Binding-site contacts:
Ligand atom O1 contacts residue MET132 of chain 3.A at 3.7 Å.
Ligand atom CL3 contacts residue LEU240 of chain 3.A at 3.8 Å.
Ligand atom O1 contacts residue PHE237 of chain 3.A at 3.8 Å.
Ligand atom C11 contacts residue ILE110 of chain 3.A at 3.8 Å (hydrophobic).
Ligand atom C16 contacts residue ALA24 of chain 3.C at 3.8 Å (hydrophobic).
Ligand atom C9 contacts residue PHE237 of chain 3.A at 3.7 Å (hydrophobic).
Ligand atom C7 contacts residue MET132 of chain 3.A at 3.3 Å (hydrophobic).
Ligand atom CL2 contacts residue ALA24 of chain 3.C at 3.5 Å.
Ligand atom C12 contacts residue PHE134 of chain 3.A at 3.8 Å (hydrophobic).
Ligand atom CL2 contacts residue ILE25 of chain 3.C at 3.4 Å.
Ligand atom O1 contacts residue ILE110 of chain 3.A at 3.7 Å.
Ligand atom O3 contacts residue TYR112 of chain 3.A at 3.6 Å.
Ligand atom C13 contacts residue PHE134 of chain 3.A at 3.7 Å (hydrophobic).
Ligand atom C17 contacts residue TYR159 of chain 3.A at 3.7 Å (hydrophobic).
Ligand atom C10 contacts residue TYR159 of chain 3.A at 3.5 Å (hydrophobic).
Ligand atom C7 contacts residue PHE237 of chain 3.A at 3.5 Å (hydrophobic).
Ligand atom C16 contacts residue TYR159 of chain 3.A at 3.8 Å (hydrophobic).
Ligand atom C12 contacts residue ILE110 of chain 3.A at 3.8 Å (hydrophobic).
Ligand atom C21 contacts residue HIS207 of chain 3.A at 3.6 Å.
Ligand atom CL3 contacts residue PHE134 of chain 3.A at 3.8 Å.
Ligand atom O3 contacts residue PHE130 of chain 3.A at 3.6 Å.
Ligand atom C20 contacts residue LEU240 of chain 3.A at 3.8 Å (hydrophobic).
Ligand atom O2 contacts residue VAL196 of chain 3.A at 3.4 Å.
Ligand atom C14 contacts residue TYR159 of chain 3.A at 3.5 Å (hydrophobic).
Ligand atom C9 contacts residue VAL199 of chain 3.A at 3.6 Å (hydrophobic).
Ligand atom C20 contacts residue ILE194 of chain 3.A at 3.8 Å (hydrophobic).
Ligand atom C8 contacts residue MET132 of chain 3.A at 3.4 Å (hydrophobic).
Ligand atom C6 contacts residue TYR112 of chain 3.A at 3.7 Å (hydrophobic).
Ligand atom C1 contacts residue TYR205 of chain 3.A at 3.8 Å (hydrophobic).
Ligand atom C2 contacts residue PHE237 of chain 3.A at 3.6 Å (hydrophobic).
Ligand atom C5 contacts residue TYR112 of chain 3.A at 3.5 Å (hydrophobic).
Ligand atom CL2 contacts residue TYR159 of chain 3.A at 3.6 Å.
Ligand atom C13 contacts residue MET132 of chain 3.A at 3.4 Å (hydrophobic).
Ligand atom C3 contacts residue MET132 of chain 3.A at 3.7 Å (hydrophobic).
Ligand atom C4 contacts residue MET132 of chain 3.A at 3.8 Å (hydrophobic).
Ligand atom C21 contacts residue SER128 of chain 3.A at 3.8 Å.
Ligand atom C21 contacts residue TYR205 of chain 3.A at 3.8 Å (hydrophobic).
Ligand atom C19 contacts residue LEU240 of chain 3.A at 3.8 Å (hydrophobic).
Ligand atom C17 contacts residue ALA24 of chain 3.C at 3.7 Å (hydrophobic).
Ligand atom C13 contacts residue ILE110 of chain 3.A at 3.7 Å (hydrophobic).

Sequence of chain 3.C:
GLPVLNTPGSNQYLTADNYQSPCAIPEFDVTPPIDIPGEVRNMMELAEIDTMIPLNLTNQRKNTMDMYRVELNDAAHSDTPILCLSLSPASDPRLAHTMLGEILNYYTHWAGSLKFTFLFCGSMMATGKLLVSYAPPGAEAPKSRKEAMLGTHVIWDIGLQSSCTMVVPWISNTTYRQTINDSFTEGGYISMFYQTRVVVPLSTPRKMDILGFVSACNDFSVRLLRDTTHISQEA

This protein binds this small molecule.
Small molecule (SMILES): COc1ccc(OCc2ccc(COc3c(Cl)cccc3Cl)cc2)c(Cl)c1

Sequence of chain 3.A:
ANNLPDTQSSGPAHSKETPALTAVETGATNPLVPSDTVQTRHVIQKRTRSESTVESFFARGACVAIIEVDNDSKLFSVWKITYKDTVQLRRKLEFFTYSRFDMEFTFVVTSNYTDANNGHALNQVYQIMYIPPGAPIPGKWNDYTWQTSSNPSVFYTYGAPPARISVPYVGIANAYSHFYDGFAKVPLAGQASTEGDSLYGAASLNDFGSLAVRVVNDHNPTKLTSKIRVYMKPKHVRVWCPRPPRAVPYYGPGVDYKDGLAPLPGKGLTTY